Binding-site contacts:
Ligand atom CB contacts residue TRP167 of chain 1.A at 3.6 Å (hydrophobic).
Ligand atom CD1 contacts residue VAL67 of chain 1.A at 3.4 Å (hydrophobic).
Ligand atom C contacts residue GLU63 of chain 1.A at 3.5 Å.
Ligand atom CG2 contacts residue TYR99 of chain 1.A at 3.5 Å (hydrophobic).
Ligand atom CE contacts residue TYR99 of chain 1.A at 3.4 Å (hydrophobic).
Ligand atom CE contacts residue GLN156 of chain 1.A at 3.4 Å.
Ligand atom N contacts residue GLU63 of chain 1.A at 2.8 Å (salt-bridge).
Ligand atom O contacts residue TYR7 of chain 1.A at 3.6 Å.
Ligand atom O contacts residue TYR159 of chain 1.A at 2.7 Å (h-bond).
Ligand atom CB contacts residue TYR99 of chain 1.A at 3.4 Å (hydrophobic).
Ligand atom C contacts residue TYR7 of chain 1.A at 3.4 Å (hydrophobic).
Ligand atom CA contacts residue GLU63 of chain 1.A at 3.2 Å.
Ligand atom N contacts residue TYR7 of chain 1.A at 3.0 Å (h-bond).
Ligand atom CB contacts residue TYR99 of chain 1.A at 3.6 Å (hydrophobic).
Ligand atom CD1 contacts residue ASN66 of chain 1.A at 3.6 Å.
Ligand atom CA contacts residue TYR7 of chain 1.A at 3.3 Å (hydrophobic).
Ligand atom C contacts residue TYR159 of chain 1.A at 3.8 Å (hydrophobic).
Ligand atom N contacts residue TYR7 of chain 1.A at 3.7 Å.
Ligand atom N contacts residue TYR99 of chain 1.A at 3.2 Å (h-bond).
Ligand atom CA contacts residue TYR159 of chain 1.A at 3.8 Å (hydrophobic).
Ligand atom N contacts residue TYR159 of chain 1.A at 3.5 Å.
Ligand atom CG contacts residue ALA150 of chain 1.A at 3.7 Å (hydrophobic).
Ligand atom N contacts residue TRP167 of chain 1.A at 3.6 Å.
Ligand atom CG2 contacts residue TYR9 of chain 1.A at 3.4 Å (hydrophobic).
Ligand atom CA contacts residue TYR159 of chain 1.A at 3.6 Å (hydrophobic).
Ligand atom CB contacts residue GLU63 of chain 1.A at 3.9 Å.
Ligand atom CB contacts residue TYR9 of chain 1.A at 3.6 Å (hydrophobic).
Ligand atom CD1 contacts residue GLU63 of chain 1.A at 3.9 Å.
Ligand atom SD contacts residue GLN156 of chain 1.A at 3.3 Å (h-bond).
Ligand atom CG1 contacts residue GLU63 of chain 1.A at 3.3 Å.
Ligand atom CA contacts residue TYR171 of chain 1.A at 3.5 Å (hydrophobic).
Ligand atom O contacts residue ARG163 of chain 1.A at 3.5 Å (salt-bridge).
Ligand atom C contacts residue TYR159 of chain 1.A at 3.7 Å (hydrophobic).
Ligand atom CB contacts residue ARG163 of chain 1.A at 3.8 Å.
Ligand atom CG2 contacts residue TYR7 of chain 1.A at 3.1 Å (hydrophobic).
Ligand atom CA contacts residue TYR99 of chain 1.A at 3.6 Å (hydrophobic).
Ligand atom CE contacts residue ARG114 of chain 1.A at 3.6 Å.
Ligand atom CB contacts residue TYR171 of chain 1.A at 3.9 Å (hydrophobic).
Ligand atom CB contacts residue GLU63 of chain 1.A at 3.8 Å.
Ligand atom N contacts residue TYR171 of chain 1.A at 2.8 Å (h-bond).

The small molecule below binds the protein below.
Small molecule (SMILES): CC[C@H](C)[C@H](NC(=O)[C@H](C)N)C(=O)N[C@@H](CCSC)C(=O)NCCc1ccc(O)c(/N=N/c2ccc(C(=O)N[C@@H](Cc3ccc(O)cc3)[C@@H](O)N3CCC[C@H]3C(=O)N[C@@H](CCCCN)C(=O)O)cc2)c1

Sequence of chain 1.A:
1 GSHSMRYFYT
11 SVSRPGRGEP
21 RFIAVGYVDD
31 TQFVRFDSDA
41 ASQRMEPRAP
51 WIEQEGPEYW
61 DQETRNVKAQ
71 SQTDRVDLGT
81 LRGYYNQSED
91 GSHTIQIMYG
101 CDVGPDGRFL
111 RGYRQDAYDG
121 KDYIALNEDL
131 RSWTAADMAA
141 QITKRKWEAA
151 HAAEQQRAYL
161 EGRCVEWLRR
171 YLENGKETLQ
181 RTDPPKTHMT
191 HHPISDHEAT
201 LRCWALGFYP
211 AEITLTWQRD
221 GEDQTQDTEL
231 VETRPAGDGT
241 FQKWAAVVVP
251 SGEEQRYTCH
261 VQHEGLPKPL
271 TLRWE